Sequence of chain 1.B:
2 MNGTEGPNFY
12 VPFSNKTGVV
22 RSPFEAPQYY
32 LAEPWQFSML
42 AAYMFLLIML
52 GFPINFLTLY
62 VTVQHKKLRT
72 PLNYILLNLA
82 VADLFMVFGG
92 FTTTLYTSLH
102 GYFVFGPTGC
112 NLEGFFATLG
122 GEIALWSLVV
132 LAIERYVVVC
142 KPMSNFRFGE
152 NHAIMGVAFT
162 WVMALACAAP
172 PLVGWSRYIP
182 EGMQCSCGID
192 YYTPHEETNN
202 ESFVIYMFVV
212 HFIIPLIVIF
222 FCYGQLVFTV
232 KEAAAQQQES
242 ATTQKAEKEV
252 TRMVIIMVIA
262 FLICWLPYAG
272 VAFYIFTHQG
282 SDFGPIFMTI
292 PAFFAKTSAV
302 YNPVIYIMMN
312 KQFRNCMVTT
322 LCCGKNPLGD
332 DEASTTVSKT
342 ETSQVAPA

A small-molecule ligand and the protein it binds are described below.
Small molecule (SMILES): CC(=O)N[C@H]1[C@H](O[C@H]2[C@H](O)[C@@H](NC(C)=O)CO[C@@H]2CO)O[C@H](CO)[C@@H](O[C@@H]2O[C@H](CO)[C@@H](O)[C@H](O[C@@H]3O[C@H](CO)[C@@H](O)[C@H](O)[C@@H]3O)[C@@H]2O)[C@@H]1O

Binding-site contacts:
Ligand atom C2 contacts residue VAL21 of chain 1.B at 3.6 Å (hydrophobic).
Ligand atom C6 contacts residue GLY19 of chain 1.B at 3.5 Å.
Ligand atom C3 contacts residue VAL21 of chain 1.B at 4.0 Å (hydrophobic).
Ligand atom N2 contacts residue ASN16 of chain 1.B at 2.9 Å (h-bond).
Ligand atom C1 contacts residue ASN16 of chain 1.B at 1.4 Å.
Ligand atom C5 contacts residue ASN16 of chain 1.B at 3.7 Å.
Ligand atom O7 contacts residue ARG22 of chain 1.B at 4.1 Å.
Ligand atom O7 contacts residue SER23 of chain 1.B at 4.4 Å.
Ligand atom O6 contacts residue ARG22 of chain 1.B at 4.1 Å.
Ligand atom C8 contacts residue ASN16 of chain 1.B at 3.4 Å.
Ligand atom C7 contacts residue VAL21 of chain 1.B at 3.4 Å (hydrophobic).
Ligand atom O7 contacts residue ASN16 of chain 1.B at 4.3 Å.
Ligand atom C4 contacts residue ASN16 of chain 1.B at 4.2 Å.
Ligand atom C8 contacts residue THR5 of chain 1.B at 3.5 Å.
Ligand atom O7 contacts residue PHE10 of chain 1.B at 4.1 Å.
Ligand atom C5 contacts residue GLY19 of chain 1.B at 3.2 Å.
Ligand atom N2 contacts residue VAL21 of chain 1.B at 2.6 Å (h-bond).
Ligand atom O7 contacts residue THR5 of chain 1.B at 3.6 Å.
Ligand atom C1 contacts residue GLY19 of chain 1.B at 3.6 Å.
Ligand atom O6 contacts residue GLY19 of chain 1.B at 4.3 Å.
Ligand atom C7 contacts residue THR5 of chain 1.B at 3.8 Å.
Ligand atom C7 contacts residue ASN16 of chain 1.B at 3.3 Å.
Ligand atom O7 contacts residue VAL21 of chain 1.B at 3.5 Å (h-bond).
Ligand atom O5 contacts residue ASN16 of chain 1.B at 2.4 Å (h-bond).
Ligand atom C4 contacts residue GLY19 of chain 1.B at 4.4 Å.
Ligand atom C2 contacts residue ASN16 of chain 1.B at 2.4 Å.
Ligand atom C1 contacts residue VAL21 of chain 1.B at 3.6 Å (hydrophobic).
Ligand atom N2 contacts residue ARG22 of chain 1.B at 4.5 Å.
Ligand atom C3 contacts residue ASN16 of chain 1.B at 3.8 Å.
Ligand atom O5 contacts residue GLY19 of chain 1.B at 3.1 Å.